Sequence of chain 1.C:
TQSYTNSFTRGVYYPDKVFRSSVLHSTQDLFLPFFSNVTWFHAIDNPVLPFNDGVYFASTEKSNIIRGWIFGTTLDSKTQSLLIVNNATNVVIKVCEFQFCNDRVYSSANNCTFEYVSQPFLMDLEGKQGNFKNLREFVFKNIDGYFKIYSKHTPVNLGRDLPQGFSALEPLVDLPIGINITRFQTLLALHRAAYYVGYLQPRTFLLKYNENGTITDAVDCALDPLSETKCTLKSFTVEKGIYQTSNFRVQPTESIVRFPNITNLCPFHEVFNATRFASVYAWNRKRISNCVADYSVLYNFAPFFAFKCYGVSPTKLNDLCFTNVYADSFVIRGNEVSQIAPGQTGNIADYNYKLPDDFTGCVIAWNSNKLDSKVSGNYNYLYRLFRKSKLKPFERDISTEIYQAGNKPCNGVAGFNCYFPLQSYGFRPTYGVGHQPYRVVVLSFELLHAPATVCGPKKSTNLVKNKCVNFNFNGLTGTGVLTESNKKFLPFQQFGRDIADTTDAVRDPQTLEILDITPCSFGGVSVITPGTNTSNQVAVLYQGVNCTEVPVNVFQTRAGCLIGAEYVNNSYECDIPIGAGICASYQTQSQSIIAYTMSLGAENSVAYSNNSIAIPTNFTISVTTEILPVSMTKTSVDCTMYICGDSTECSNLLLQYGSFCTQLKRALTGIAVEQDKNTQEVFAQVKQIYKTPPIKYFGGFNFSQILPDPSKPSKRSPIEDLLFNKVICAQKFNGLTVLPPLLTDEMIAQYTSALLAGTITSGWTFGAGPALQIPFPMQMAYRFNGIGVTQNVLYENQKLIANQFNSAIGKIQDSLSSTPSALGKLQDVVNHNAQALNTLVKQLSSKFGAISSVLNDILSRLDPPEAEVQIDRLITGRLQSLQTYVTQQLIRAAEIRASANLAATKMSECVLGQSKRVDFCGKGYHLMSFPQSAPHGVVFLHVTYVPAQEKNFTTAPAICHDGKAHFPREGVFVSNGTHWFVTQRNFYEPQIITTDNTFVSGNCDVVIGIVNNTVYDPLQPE

Sequence of chain 1.A:
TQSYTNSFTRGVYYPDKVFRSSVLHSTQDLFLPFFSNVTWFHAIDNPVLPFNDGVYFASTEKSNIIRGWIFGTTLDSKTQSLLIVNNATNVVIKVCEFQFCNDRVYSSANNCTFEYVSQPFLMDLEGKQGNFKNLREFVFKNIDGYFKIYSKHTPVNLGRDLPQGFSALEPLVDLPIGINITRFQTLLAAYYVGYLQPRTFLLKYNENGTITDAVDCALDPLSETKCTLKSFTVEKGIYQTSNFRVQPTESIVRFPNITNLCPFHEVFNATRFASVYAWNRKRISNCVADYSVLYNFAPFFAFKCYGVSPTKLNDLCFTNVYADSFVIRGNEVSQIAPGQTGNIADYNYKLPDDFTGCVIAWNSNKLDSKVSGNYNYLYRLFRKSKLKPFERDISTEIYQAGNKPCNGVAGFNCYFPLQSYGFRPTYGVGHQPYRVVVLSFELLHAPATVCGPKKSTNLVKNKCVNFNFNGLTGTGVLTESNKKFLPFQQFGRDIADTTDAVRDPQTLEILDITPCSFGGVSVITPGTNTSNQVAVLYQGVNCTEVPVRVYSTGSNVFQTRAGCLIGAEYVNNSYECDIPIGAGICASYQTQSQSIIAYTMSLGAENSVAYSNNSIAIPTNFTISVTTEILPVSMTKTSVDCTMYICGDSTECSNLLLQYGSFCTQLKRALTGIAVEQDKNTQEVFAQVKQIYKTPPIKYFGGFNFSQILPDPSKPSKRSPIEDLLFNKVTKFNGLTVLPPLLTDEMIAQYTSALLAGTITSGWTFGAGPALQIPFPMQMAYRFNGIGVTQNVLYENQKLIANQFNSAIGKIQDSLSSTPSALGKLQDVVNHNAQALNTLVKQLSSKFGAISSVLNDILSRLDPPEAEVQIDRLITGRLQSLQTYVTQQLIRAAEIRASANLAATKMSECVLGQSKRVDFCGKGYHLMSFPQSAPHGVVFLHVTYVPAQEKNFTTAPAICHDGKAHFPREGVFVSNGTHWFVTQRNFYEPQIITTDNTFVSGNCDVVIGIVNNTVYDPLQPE

Binding-site contacts:
Ligand atom C2 contacts residue ASN706 of chain 1.A at 2.4 Å.
Ligand atom C7 contacts residue ASN706 of chain 1.A at 3.2 Å.
Ligand atom O7 contacts residue ASN706 of chain 1.A at 3.1 Å (h-bond).
Ligand atom C4 contacts residue ASN706 of chain 1.A at 4.2 Å.
Ligand atom C6 contacts residue TYR793 of chain 1.C at 3.6 Å (hydrophobic).
Ligand atom C8 contacts residue ASN706 of chain 1.A at 4.4 Å.
Ligand atom O5 contacts residue ASN706 of chain 1.A at 2.4 Å (h-bond).
Ligand atom O5 contacts residue TYR793 of chain 1.C at 4.0 Å.
Ligand atom C5 contacts residue ASN706 of chain 1.A at 3.7 Å.
Ligand atom C5 contacts residue TYR793 of chain 1.C at 3.9 Å (hydrophobic).
Ligand atom C3 contacts residue ASN706 of chain 1.A at 3.8 Å.
Ligand atom N2 contacts residue ASN706 of chain 1.A at 2.9 Å (h-bond).
Ligand atom C1 contacts residue ASN706 of chain 1.A at 1.4 Å.

This small molecule binds to this protein.
Small molecule (SMILES): CC(=O)N[C@@H]1[C@@H](O)[C@H](O)[C@@H](CO)O[C@H]1O